The small molecule below binds the protein below.
Small molecule (SMILES): COc1ccc(NC(=O)Nc2cccs2)cn1

Binding-site contacts:
Ligand atom C1 contacts residue GLU240 of chain 1.A at 4.0 Å.
Ligand atom C4 contacts residue GLU240 of chain 1.A at 4.3 Å.
Ligand atom C contacts residue HIS238 of chain 1.A at 4.2 Å.
Ligand atom C7 contacts residue ARG231 of chain 1.A at 3.7 Å.
Ligand atom O1 contacts residue PHE239 of chain 1.A at 4.4 Å.
Ligand atom O contacts residue GLU240 of chain 1.A at 4.4 Å.
Ligand atom C3 contacts residue HIS238 of chain 1.A at 4.5 Å.
Ligand atom C9 contacts residue ARG230 of chain 1.A at 3.5 Å.
Ligand atom C2 contacts residue PHE239 of chain 1.A at 3.9 Å (hydrophobic).
Ligand atom O contacts residue HIS238 of chain 1.A at 3.4 Å.
Ligand atom C8 contacts residue LEU227 of chain 1.A at 4.1 Å (hydrophobic).
Ligand atom C3 contacts residue GLU240 of chain 1.A at 3.2 Å.
Ligand atom S contacts residue ARG231 of chain 1.A at 4.1 Å.
Ligand atom C2 contacts residue HIS238 of chain 1.A at 3.5 Å.
Ligand atom C3 contacts residue PHE239 of chain 1.A at 3.7 Å (hydrophobic).
Ligand atom S contacts residue ARG230 of chain 1.A at 3.9 Å.
Ligand atom C8 contacts residue ARG231 of chain 1.A at 3.3 Å.
Ligand atom N2 contacts residue HIS238 of chain 1.A at 4.0 Å.
Ligand atom C9 contacts residue LEU227 of chain 1.A at 3.6 Å (hydrophobic).
Ligand atom O1 contacts residue ARG230 of chain 1.A at 4.5 Å.
Ligand atom C8 contacts residue ARG230 of chain 1.A at 4.5 Å.
Ligand atom C9 contacts residue ARG231 of chain 1.A at 3.1 Å.
Ligand atom C2 contacts residue GLU240 of chain 1.A at 3.0 Å.
Ligand atom C1 contacts residue HIS238 of chain 1.A at 3.6 Å.

Sequence of chain 1.A:
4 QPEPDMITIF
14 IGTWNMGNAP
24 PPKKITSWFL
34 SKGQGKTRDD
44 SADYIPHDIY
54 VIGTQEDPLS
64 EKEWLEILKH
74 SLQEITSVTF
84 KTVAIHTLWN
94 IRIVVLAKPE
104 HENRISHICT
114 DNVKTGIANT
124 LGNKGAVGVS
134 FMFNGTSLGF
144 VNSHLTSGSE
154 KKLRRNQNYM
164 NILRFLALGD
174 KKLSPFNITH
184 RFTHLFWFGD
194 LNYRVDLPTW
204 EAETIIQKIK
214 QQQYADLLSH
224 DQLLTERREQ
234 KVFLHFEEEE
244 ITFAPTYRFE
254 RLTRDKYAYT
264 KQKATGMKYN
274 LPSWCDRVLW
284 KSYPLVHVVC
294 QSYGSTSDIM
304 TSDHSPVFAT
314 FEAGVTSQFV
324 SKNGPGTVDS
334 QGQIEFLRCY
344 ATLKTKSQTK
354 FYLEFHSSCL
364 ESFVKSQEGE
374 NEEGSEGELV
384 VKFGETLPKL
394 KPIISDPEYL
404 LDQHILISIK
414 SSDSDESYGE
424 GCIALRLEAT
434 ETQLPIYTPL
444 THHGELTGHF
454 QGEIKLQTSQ